This protein binds this small molecule.
Small molecule (SMILES): CC(=O)N[C@@H]1[C@@H](O)[C@H](O)[C@@H](CO)O[C@H]1O

Sequence of chain 1.A:
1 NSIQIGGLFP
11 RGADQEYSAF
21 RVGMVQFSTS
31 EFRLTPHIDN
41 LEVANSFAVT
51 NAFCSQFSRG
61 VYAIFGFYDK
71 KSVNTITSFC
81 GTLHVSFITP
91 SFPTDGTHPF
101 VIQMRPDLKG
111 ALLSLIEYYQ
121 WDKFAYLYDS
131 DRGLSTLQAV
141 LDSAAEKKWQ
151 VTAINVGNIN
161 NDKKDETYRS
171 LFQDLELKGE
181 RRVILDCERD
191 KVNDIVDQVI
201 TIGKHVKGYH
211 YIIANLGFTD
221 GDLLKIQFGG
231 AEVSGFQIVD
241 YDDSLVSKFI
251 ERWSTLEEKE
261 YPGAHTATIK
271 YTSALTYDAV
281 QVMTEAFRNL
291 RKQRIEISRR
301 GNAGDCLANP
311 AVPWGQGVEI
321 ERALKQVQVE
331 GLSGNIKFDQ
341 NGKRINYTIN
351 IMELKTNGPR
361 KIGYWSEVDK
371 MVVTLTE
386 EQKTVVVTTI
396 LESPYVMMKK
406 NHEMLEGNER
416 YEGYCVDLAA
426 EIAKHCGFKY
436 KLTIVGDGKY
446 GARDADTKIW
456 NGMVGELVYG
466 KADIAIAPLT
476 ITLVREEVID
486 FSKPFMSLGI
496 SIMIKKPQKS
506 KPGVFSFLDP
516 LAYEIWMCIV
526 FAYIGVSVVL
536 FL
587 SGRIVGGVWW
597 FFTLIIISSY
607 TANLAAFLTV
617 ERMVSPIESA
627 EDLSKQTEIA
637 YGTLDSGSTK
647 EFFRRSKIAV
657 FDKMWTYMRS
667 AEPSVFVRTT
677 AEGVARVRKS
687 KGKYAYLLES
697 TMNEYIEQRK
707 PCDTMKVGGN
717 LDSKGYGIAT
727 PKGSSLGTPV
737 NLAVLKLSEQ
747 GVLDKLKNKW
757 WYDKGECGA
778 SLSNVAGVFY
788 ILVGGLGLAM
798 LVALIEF

Binding-site contacts:
Ligand atom C4 contacts residue VAL368 of chain 1.A at 3.9 Å (hydrophobic).
Ligand atom O5 contacts residue GLU367 of chain 1.A at 4.1 Å.
Ligand atom C5 contacts residue ILE345 of chain 1.A at 4.2 Å (hydrophobic).
Ligand atom C4 contacts residue ASN346 of chain 1.A at 4.0 Å.
Ligand atom O7 contacts residue SER366 of chain 1.A at 4.0 Å.
Ligand atom C1 contacts residue ILE345 of chain 1.A at 4.2 Å (hydrophobic).
Ligand atom C3 contacts residue VAL368 of chain 1.A at 4.2 Å (hydrophobic).
Ligand atom C8 contacts residue ASN346 of chain 1.A at 4.4 Å.
Ligand atom O3 contacts residue VAL368 of chain 1.A at 3.5 Å.
Ligand atom O6 contacts residue GLU367 of chain 1.A at 3.6 Å.
Ligand atom C5 contacts residue ASN346 of chain 1.A at 3.5 Å.
Ligand atom O7 contacts residue VAL368 of chain 1.A at 3.4 Å.
Ligand atom C7 contacts residue VAL368 of chain 1.A at 4.3 Å (hydrophobic).
Ligand atom C7 contacts residue ASN346 of chain 1.A at 3.2 Å.
Ligand atom C2 contacts residue ASN346 of chain 1.A at 2.1 Å.
Ligand atom O5 contacts residue ILE345 of chain 1.A at 3.3 Å.
Ligand atom C6 contacts residue GLU367 of chain 1.A at 4.2 Å.
Ligand atom O4 contacts residue VAL368 of chain 1.A at 4.2 Å.
Ligand atom C6 contacts residue ILE345 of chain 1.A at 3.9 Å (hydrophobic).
Ligand atom C3 contacts residue ASN346 of chain 1.A at 3.5 Å.
Ligand atom O5 contacts residue ASN346 of chain 1.A at 2.2 Å (h-bond).
Ligand atom O7 contacts residue ASN346 of chain 1.A at 3.4 Å (h-bond).
Ligand atom O6 contacts residue VAL368 of chain 1.A at 4.4 Å.
Ligand atom N2 contacts residue ASN346 of chain 1.A at 2.6 Å (h-bond).
Ligand atom C1 contacts residue ASN346 of chain 1.A at 1.4 Å.